A small-molecule ligand and the protein it binds are described below.
Small molecule (SMILES): CC(=O)N[C@@H]1[C@@H](O)[C@H](O)[C@@H](CO)O[C@H]1O

Sequence of chain 1.A:
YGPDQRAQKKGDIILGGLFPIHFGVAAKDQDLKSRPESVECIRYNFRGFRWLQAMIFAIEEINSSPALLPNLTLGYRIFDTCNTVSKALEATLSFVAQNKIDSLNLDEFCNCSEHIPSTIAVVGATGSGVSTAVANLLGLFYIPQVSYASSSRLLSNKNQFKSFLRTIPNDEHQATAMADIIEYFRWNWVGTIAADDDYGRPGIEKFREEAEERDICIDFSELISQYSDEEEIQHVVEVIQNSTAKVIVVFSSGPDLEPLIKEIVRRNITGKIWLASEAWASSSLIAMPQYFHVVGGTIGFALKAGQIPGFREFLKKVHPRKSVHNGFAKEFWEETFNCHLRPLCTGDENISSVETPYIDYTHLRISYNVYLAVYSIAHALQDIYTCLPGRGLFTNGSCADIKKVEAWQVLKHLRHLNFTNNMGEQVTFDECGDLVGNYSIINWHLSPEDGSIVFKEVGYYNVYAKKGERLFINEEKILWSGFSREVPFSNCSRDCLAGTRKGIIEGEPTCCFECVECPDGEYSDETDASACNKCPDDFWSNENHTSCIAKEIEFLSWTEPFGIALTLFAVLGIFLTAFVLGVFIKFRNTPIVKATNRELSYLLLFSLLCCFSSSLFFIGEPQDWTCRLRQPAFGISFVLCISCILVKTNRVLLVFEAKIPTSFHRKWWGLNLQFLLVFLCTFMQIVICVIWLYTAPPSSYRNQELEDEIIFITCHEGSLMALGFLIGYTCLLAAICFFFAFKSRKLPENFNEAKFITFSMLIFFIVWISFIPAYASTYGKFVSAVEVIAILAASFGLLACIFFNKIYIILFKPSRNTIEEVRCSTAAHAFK

Binding-site contacts:
Ligand atom C8 contacts residue THR596 of chain 1.A at 4.4 Å.
Ligand atom C5 contacts residue ASN594 of chain 1.A at 3.7 Å.
Ligand atom C8 contacts residue ASN594 of chain 1.A at 3.8 Å.
Ligand atom C7 contacts residue ASN594 of chain 1.A at 3.5 Å.
Ligand atom N2 contacts residue ASN594 of chain 1.A at 2.9 Å (h-bond).
Ligand atom C2 contacts residue ASN594 of chain 1.A at 2.4 Å.
Ligand atom O7 contacts residue ASN594 of chain 1.A at 4.4 Å.
Ligand atom O5 contacts residue ASN594 of chain 1.A at 2.4 Å (h-bond).
Ligand atom C1 contacts residue ASN594 of chain 1.A at 1.4 Å.
Ligand atom C4 contacts residue ASN594 of chain 1.A at 4.2 Å.
Ligand atom C3 contacts residue ASN594 of chain 1.A at 3.8 Å.